Sequence of chain 2.A:
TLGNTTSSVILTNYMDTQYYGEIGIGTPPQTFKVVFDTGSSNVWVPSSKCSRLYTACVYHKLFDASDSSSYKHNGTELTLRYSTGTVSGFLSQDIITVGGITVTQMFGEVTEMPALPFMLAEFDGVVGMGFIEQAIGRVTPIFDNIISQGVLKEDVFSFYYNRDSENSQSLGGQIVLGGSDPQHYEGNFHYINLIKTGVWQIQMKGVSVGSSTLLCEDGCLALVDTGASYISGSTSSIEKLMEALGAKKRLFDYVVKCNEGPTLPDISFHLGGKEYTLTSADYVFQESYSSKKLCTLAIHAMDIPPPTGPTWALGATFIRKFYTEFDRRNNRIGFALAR

The protein below binds the small molecule below.
Small molecule (SMILES): CC(=O)N[C@@H]1[C@@H](O)[C@H](O)[C@@H](CO)O[C@H]1O

Binding-site contacts:
Ligand atom C7 contacts residue ASN75 of chain 2.A at 3.5 Å.
Ligand atom O5 contacts residue ASN75 of chain 2.A at 2.3 Å (h-bond).
Ligand atom C2 contacts residue THR77 of chain 2.A at 4.5 Å.
Ligand atom C1 contacts residue ASN75 of chain 2.A at 1.4 Å.
Ligand atom C4 contacts residue ASN75 of chain 2.A at 4.2 Å.
Ligand atom C2 contacts residue ASN75 of chain 2.A at 2.4 Å.
Ligand atom O7 contacts residue HIS74 of chain 2.A at 4.0 Å.
Ligand atom O5 contacts residue MET107 of chain 2.A at 4.0 Å.
Ligand atom N2 contacts residue THR77 of chain 2.A at 4.0 Å.
Ligand atom N2 contacts residue ASN75 of chain 2.A at 3.0 Å (h-bond).
Ligand atom C8 contacts residue ASN75 of chain 2.A at 3.2 Å.
Ligand atom C5 contacts residue ASN75 of chain 2.A at 3.6 Å.
Ligand atom O7 contacts residue ASN75 of chain 2.A at 3.5 Å (h-bond).
Ligand atom C3 contacts residue ASN75 of chain 2.A at 3.8 Å.
Ligand atom C1 contacts residue THR77 of chain 2.A at 4.0 Å.